Sequence of chain 1.B:
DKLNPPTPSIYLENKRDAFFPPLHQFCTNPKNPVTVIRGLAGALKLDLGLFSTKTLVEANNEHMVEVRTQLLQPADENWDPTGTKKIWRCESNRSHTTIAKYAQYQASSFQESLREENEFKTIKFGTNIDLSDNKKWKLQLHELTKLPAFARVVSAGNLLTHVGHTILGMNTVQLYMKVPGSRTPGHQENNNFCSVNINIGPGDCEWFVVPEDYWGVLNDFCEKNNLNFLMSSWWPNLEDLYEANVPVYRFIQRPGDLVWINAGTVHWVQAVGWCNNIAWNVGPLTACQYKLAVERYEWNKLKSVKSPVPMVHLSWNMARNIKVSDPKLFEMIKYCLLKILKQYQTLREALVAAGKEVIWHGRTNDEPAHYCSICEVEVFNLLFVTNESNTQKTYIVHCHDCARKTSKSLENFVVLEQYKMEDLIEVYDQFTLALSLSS

The small molecule below binds the protein below.
Small molecule (SMILES): CCN(/C=C/N(C)C)C(=O)CNCc1cc(C(=O)O)ccn1

Binding-site contacts:
Ligand atom OAT contacts residue LYS208 of chain 1.B at 2.6 Å (salt-bridge).
Ligand atom CAQ contacts residue HIS297 of chain 1.B at 3.8 Å.
Ligand atom CAO contacts residue ASN227 of chain 1.B at 3.8 Å.
Ligand atom CAM contacts residue FE21 of chain 1.N at 3.1 Å.
Ligand atom CAB contacts residue ASN220 of chain 1.B at 3.6 Å.
Ligand atom OAU contacts residue THR214 of chain 1.B at 2.6 Å (h-bond).
Ligand atom CAM contacts residue THR214 of chain 1.B at 3.6 Å.
Ligand atom CAP contacts residue ASN227 of chain 1.B at 3.5 Å.
Ligand atom CAN contacts residue THR214 of chain 1.B at 3.6 Å.
Ligand atom OAU contacts residue PHE155 of chain 1.B at 3.6 Å.
Ligand atom CAN contacts residue TYR206 of chain 1.B at 3.8 Å (hydrophobic).
Ligand atom CAN contacts residue EDO1 of chain 1.W at 3.8 Å.
Ligand atom CAO contacts residue THR214 of chain 1.B at 3.6 Å.
Ligand atom CAP contacts residue TRP237 of chain 1.B at 3.7 Å (hydrophobic).
Ligand atom CAL contacts residue TYR206 of chain 1.B at 3.9 Å (hydrophobic).
Ligand atom CAQ contacts residue FE21 of chain 1.N at 3.2 Å.
Ligand atom O contacts residue TYR206 of chain 1.B at 3.6 Å.
Ligand atom CAS contacts residue LYS208 of chain 1.B at 3.2 Å.
Ligand atom CAL contacts residue FE21 of chain 1.N at 3.1 Å.
Ligand atom CA contacts residue FE21 of chain 1.N at 3.2 Å.
Ligand atom O contacts residue EDO1 of chain 1.W at 3.2 Å.
Ligand atom CA contacts residue HIS217 of chain 1.B at 3.2 Å.
Ligand atom OAU contacts residue LYS208 of chain 1.B at 3.0 Å (salt-bridge).
Ligand atom NAR contacts residue HIS297 of chain 1.B at 3.7 Å.
Ligand atom NAR contacts residue HIS217 of chain 1.B at 3.4 Å (h-bond).
Ligand atom CAQ contacts residue VAL299 of chain 1.B at 3.8 Å (hydrophobic).
Ligand atom N contacts residue FE21 of chain 1.N at 2.3 Å.
Ligand atom N contacts residue HIS217 of chain 1.B at 3.1 Å (h-bond).
Ligand atom CAL contacts residue HIS217 of chain 1.B at 3.6 Å.
Ligand atom OAT contacts residue ASN307 of chain 1.B at 3.8 Å.
Ligand atom CA contacts residue GLU219 of chain 1.B at 3.4 Å.
Ligand atom N contacts residue GLU219 of chain 1.B at 3.2 Å (salt-bridge).
Ligand atom CAM contacts residue EDO1 of chain 1.W at 3.4 Å.
Ligand atom OAT contacts residue ASN227 of chain 1.B at 3.1 Å (h-bond).
Ligand atom CAQ contacts residue TRP237 of chain 1.B at 3.6 Å (hydrophobic).
Ligand atom N contacts residue EDO1 of chain 1.W at 3.1 Å (h-bond).
Ligand atom CAP contacts residue VAL299 of chain 1.B at 3.6 Å (hydrophobic).
Ligand atom CAL contacts residue EDO1 of chain 1.W at 3.3 Å.
Ligand atom NAR contacts residue FE21 of chain 1.N at 2.3 Å.
Ligand atom CAS contacts residue THR214 of chain 1.B at 3.5 Å.